Sequence of chain 3.A:
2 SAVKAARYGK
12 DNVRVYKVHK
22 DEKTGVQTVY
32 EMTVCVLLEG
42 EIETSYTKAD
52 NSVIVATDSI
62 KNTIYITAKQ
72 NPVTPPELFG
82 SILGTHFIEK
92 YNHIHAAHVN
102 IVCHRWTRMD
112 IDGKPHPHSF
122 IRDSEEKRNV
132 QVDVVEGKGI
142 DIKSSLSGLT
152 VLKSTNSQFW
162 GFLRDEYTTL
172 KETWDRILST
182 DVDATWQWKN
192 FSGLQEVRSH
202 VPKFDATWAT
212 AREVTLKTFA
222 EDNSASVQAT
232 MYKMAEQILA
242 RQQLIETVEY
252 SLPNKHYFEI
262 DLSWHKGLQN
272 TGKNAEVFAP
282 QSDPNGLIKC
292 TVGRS

Sequence of chain 4.A:
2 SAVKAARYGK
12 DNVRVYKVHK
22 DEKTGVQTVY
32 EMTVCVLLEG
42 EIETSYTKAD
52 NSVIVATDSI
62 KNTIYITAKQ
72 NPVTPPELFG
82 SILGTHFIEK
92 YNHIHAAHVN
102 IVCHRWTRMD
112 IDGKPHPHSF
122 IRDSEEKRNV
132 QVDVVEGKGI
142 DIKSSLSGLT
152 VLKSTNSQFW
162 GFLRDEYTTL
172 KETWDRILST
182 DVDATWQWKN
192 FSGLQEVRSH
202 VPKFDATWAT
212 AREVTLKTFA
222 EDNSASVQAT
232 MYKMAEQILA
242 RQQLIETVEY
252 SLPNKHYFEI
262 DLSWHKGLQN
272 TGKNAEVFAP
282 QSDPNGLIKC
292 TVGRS

The protein below binds the small molecule below.
Small molecule (SMILES): O=c1[nH]c(=O)c2nn[nH]c2[nH]1

Binding-site contacts:
Ligand atom O2 contacts residue ARG177 of chain 3.A at 2.9 Å (salt-bridge).
Ligand atom C6 contacts residue GLN229 of chain 3.A at 3.7 Å.
Ligand atom C4 contacts residue ARG177 of chain 3.A at 3.8 Å.
Ligand atom C2 contacts residue ASN255 of chain 3.A at 3.9 Å.
Ligand atom N8 contacts residue LEU171 of chain 3.A at 3.7 Å.
Ligand atom O6 contacts residue TYR9 of chain 4.A at 3.9 Å.
Ligand atom O6 contacts residue THR58 of chain 4.A at 3.8 Å.
Ligand atom N8 contacts residue THR58 of chain 4.A at 3.3 Å (h-bond).
Ligand atom C2 contacts residue PHE160 of chain 3.A at 3.7 Å (hydrophobic).
Ligand atom O6 contacts residue GLN229 of chain 3.A at 2.8 Å (h-bond).
Ligand atom N8 contacts residue ASP59 of chain 4.A at 4.0 Å.
Ligand atom N9 contacts residue PHE160 of chain 3.A at 3.5 Å.
Ligand atom O2 contacts residue GLN229 of chain 3.A at 3.8 Å.
Ligand atom N3 contacts residue PHE160 of chain 3.A at 3.7 Å.
Ligand atom O2 contacts residue VAL228 of chain 3.A at 2.8 Å (h-bond).
Ligand atom O6 contacts residue PHE160 of chain 3.A at 4.0 Å.
Ligand atom C5 contacts residue PHE160 of chain 3.A at 3.3 Å (hydrophobic).
Ligand atom C4 contacts residue PHE160 of chain 3.A at 3.3 Å (hydrophobic).
Ligand atom O2 contacts residue ASN255 of chain 3.A at 4.0 Å.
Ligand atom N1 contacts residue PHE160 of chain 3.A at 3.6 Å.
Ligand atom N9 contacts residue LEU171 of chain 3.A at 3.9 Å.
Ligand atom C5 contacts residue THR58 of chain 4.A at 3.9 Å.
Ligand atom C2 contacts residue ARG177 of chain 3.A at 3.6 Å.
Ligand atom C4 contacts residue ASN255 of chain 3.A at 3.9 Å.
Ligand atom O2 contacts residue SER227 of chain 3.A at 3.6 Å.
Ligand atom N3 contacts residue ARG177 of chain 3.A at 3.0 Å (salt-bridge).
Ligand atom N3 contacts residue ASN255 of chain 3.A at 3.3 Å (h-bond).
Ligand atom O6 contacts residue ILE55 of chain 4.A at 3.5 Å.
Ligand atom N8 contacts residue PHE160 of chain 3.A at 3.6 Å.
Ligand atom N9 contacts residue ARG177 of chain 3.A at 3.8 Å.
Ligand atom N1 contacts residue GLN229 of chain 3.A at 2.9 Å (h-bond).
Ligand atom C2 contacts residue VAL228 of chain 3.A at 3.9 Å (hydrophobic).
Ligand atom C6 contacts residue PHE160 of chain 3.A at 3.5 Å (hydrophobic).
Ligand atom N7 contacts residue THR58 of chain 4.A at 2.8 Å (h-bond).
Ligand atom N7 contacts residue ALA57 of chain 4.A at 3.5 Å.
Ligand atom N8 contacts residue ALA57 of chain 4.A at 3.9 Å.
Ligand atom O2 contacts residue PHE160 of chain 3.A at 4.0 Å.
Ligand atom O6 contacts residue ILE289 of chain 3.A at 4.0 Å.
Ligand atom C2 contacts residue GLN229 of chain 3.A at 3.8 Å.
Ligand atom N7 contacts residue PHE160 of chain 3.A at 3.6 Å.